A protein and the small-molecule ligand that binds it are described below.
Small molecule (SMILES): CC(=O)N[C@H]1[C@H](O[C@H]2[C@H](O)[C@@H](NC(C)=O)CO[C@@H]2CO)O[C@H](CO)[C@@H](O)[C@@H]1O

Binding-site contacts:
Ligand atom C6 contacts residue GLN804 of chain 1.C at 3.8 Å.
Ligand atom O5 contacts residue ASN801 of chain 1.C at 2.3 Å (h-bond).
Ligand atom C6 contacts residue SER803 of chain 1.C at 4.5 Å.
Ligand atom C4 contacts residue ASN801 of chain 1.C at 4.2 Å.
Ligand atom C7 contacts residue ASN801 of chain 1.C at 3.8 Å.
Ligand atom C1 contacts residue SER803 of chain 1.C at 3.5 Å.
Ligand atom O7 contacts residue ASN801 of chain 1.C at 4.3 Å.
Ligand atom O6 contacts residue GLN804 of chain 1.C at 3.4 Å (h-bond).
Ligand atom N2 contacts residue ASN801 of chain 1.C at 2.8 Å (h-bond).
Ligand atom C2 contacts residue ASN801 of chain 1.C at 2.4 Å.
Ligand atom C5 contacts residue SER803 of chain 1.C at 3.8 Å.
Ligand atom C5 contacts residue ASN801 of chain 1.C at 3.6 Å.
Ligand atom C1 contacts residue ASN801 of chain 1.C at 1.4 Å.
Ligand atom C3 contacts residue ASN801 of chain 1.C at 3.8 Å.
Ligand atom O5 contacts residue SER803 of chain 1.C at 3.5 Å (h-bond).

Sequence of chain 1.C:
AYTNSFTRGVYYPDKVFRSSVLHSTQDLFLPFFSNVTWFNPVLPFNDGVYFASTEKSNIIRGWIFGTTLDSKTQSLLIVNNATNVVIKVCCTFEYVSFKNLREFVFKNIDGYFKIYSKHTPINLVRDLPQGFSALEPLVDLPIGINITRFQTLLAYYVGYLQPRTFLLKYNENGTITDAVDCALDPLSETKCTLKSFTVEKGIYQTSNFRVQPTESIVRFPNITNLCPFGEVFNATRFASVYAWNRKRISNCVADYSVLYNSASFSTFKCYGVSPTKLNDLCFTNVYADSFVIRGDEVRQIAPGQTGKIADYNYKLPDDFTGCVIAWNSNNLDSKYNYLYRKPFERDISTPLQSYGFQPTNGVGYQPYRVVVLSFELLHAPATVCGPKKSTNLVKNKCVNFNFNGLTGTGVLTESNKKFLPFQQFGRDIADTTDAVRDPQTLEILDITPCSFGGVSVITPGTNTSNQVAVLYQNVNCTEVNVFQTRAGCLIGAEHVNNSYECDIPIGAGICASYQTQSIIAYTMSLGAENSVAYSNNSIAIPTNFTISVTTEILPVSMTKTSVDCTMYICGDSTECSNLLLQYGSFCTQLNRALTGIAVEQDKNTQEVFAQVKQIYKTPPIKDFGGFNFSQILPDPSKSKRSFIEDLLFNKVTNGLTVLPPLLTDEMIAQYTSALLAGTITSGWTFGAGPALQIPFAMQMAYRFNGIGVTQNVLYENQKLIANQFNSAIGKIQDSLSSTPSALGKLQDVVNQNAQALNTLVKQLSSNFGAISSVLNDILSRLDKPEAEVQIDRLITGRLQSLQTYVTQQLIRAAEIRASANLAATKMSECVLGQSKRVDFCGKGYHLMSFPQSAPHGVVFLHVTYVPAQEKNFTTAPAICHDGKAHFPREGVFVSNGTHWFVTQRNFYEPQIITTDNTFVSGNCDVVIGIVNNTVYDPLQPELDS